Binding-site contacts:
Ligand atom CD contacts residue GLY221 of chain 1.B at 3.5 Å.
Ligand atom NE contacts residue GLN195 of chain 1.B at 3.8 Å.
Ligand atom O2 contacts residue SER198 of chain 1.B at 1.9 Å (h-bond).
Ligand atom O2 contacts residue GLY196 of chain 1.B at 3.5 Å (h-bond).
Ligand atom O contacts residue TRP218 of chain 1.B at 3.5 Å.
Ligand atom C2 contacts residue SER198 of chain 1.B at 1.5 Å.
Ligand atom N contacts residue GLY219 of chain 1.B at 3.7 Å.
Ligand atom NH2 contacts residue ASP192 of chain 1.B at 3.1 Å (salt-bridge).
Ligand atom CB1 contacts residue SER198 of chain 1.B at 2.6 Å.
Ligand atom CA2 contacts residue SER198 of chain 1.B at 2.4 Å.
Ligand atom OE1 contacts residue GLY221 of chain 1.B at 3.8 Å.
Ligand atom N1 contacts residue HIS94 of chain 1.B at 3.0 Å (h-bond).
Ligand atom N contacts residue LEU92 of chain 1.B at 2.8 Å (h-bond).
Ligand atom CD contacts residue ARG220 of chain 1.B at 3.8 Å.
Ligand atom CA1 contacts residue HIS94 of chain 1.B at 3.1 Å.
Ligand atom NH1 contacts residue SER193 of chain 1.B at 2.8 Å (h-bond).
Ligand atom N2 contacts residue SER198 of chain 1.B at 3.4 Å (h-bond).
Ligand atom C2 contacts residue HIS46 of chain 1.B at 2.8 Å.
Ligand atom NH1 contacts residue TRP218 of chain 1.B at 3.8 Å.
Ligand atom CZ contacts residue ASP192 of chain 1.B at 3.5 Å.
Ligand atom O2 contacts residue HIS46 of chain 1.B at 3.5 Å (h-bond).
Ligand atom N2 contacts residue HIS46 of chain 1.B at 3.7 Å.
Ligand atom OE2 contacts residue ARG220 of chain 1.B at 2.6 Å (salt-bridge).
Ligand atom CB contacts residue GLY219 of chain 1.B at 3.6 Å.
Ligand atom CB1 contacts residue SER217 of chain 1.B at 3.7 Å.
Ligand atom C3 contacts residue SER198 of chain 1.B at 2.7 Å.
Ligand atom C contacts residue TRP218 of chain 1.B at 3.8 Å (hydrophobic).
Ligand atom NH2 contacts residue CYS222 of chain 1.B at 3.6 Å.
Ligand atom CG1 contacts residue GLN195 of chain 1.B at 3.6 Å.
Ligand atom NH1 contacts residue ASP192 of chain 1.B at 3.1 Å (salt-bridge).
Ligand atom C1 contacts residue SER217 of chain 1.B at 3.4 Å.
Ligand atom CG contacts residue GLY219 of chain 1.B at 3.6 Å.
Ligand atom O contacts residue GLY219 of chain 1.B at 3.0 Å (h-bond).
Ligand atom N2 contacts residue SER217 of chain 1.B at 2.6 Å (h-bond).
Ligand atom CA1 contacts residue SER217 of chain 1.B at 3.3 Å.
Ligand atom C3 contacts residue HIS46 of chain 1.B at 1.5 Å.
Ligand atom CA2 contacts residue SER217 of chain 1.B at 3.5 Å.
Ligand atom CA1 contacts residue TRP218 of chain 1.B at 3.7 Å (hydrophobic).
Ligand atom OE2 contacts residue GLY221 of chain 1.B at 3.0 Å (h-bond).
Ligand atom NH2 contacts residue GLY221 of chain 1.B at 3.1 Å (h-bond).

Sequence of chain 1.B:
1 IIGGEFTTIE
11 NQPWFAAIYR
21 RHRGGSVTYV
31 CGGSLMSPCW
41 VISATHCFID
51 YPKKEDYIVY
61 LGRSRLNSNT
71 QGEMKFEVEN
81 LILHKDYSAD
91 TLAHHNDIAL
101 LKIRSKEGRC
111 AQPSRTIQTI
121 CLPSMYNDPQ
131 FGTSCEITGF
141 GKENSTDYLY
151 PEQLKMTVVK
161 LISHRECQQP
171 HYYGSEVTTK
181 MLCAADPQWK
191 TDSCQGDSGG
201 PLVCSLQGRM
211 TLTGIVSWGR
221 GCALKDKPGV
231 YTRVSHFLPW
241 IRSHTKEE

This small molecule binds to this protein.
Small molecule (SMILES): NC(=[NH2+])NCCC[C@H](NC(=O)CNC(=O)[C@@H](N)CCC(=O)O)[C@H](O)CCl